This small molecule binds to this protein.
Small molecule (SMILES): C[C@H](C[C@@H](C[C@H](C[C@@H](C[C@@H](CCN1CCCC1=O)N1CCCC1=O)N1CCCC1=O)N1CCCC1=O)N1CCCC1=O)N1CCCC1=O

Binding-site contacts:
Ligand atom C25 contacts residue GLU81 of chain 1.A at 3.8 Å.
Ligand atom O04 contacts residue PHE66 of chain 1.A at 4.2 Å.
Ligand atom C25 contacts residue ILE79 of chain 1.A at 4.0 Å (hydrophobic).
Ligand atom O03 contacts residue MET32 of chain 1.A at 4.2 Å.
Ligand atom C04 contacts residue PHE66 of chain 1.A at 3.7 Å (hydrophobic).
Ligand atom C33 contacts residue PHE66 of chain 1.A at 3.9 Å (hydrophobic).
Ligand atom N05 contacts residue PHE66 of chain 1.A at 4.0 Å.
Ligand atom C02 contacts residue MET32 of chain 1.A at 3.6 Å (hydrophobic).
Ligand atom C04 contacts residue MET32 of chain 1.A at 4.1 Å (hydrophobic).
Ligand atom C22 contacts residue GLU81 of chain 1.A at 4.5 Å.
Ligand atom C06 contacts residue MET32 of chain 1.A at 3.3 Å (hydrophobic).
Ligand atom C22 contacts residue PHE66 of chain 1.A at 3.9 Å (hydrophobic).
Ligand atom C24 contacts residue ARG83 of chain 1.A at 4.3 Å.
Ligand atom C26 contacts residue ILE79 of chain 1.A at 3.9 Å (hydrophobic).
Ligand atom C25 contacts residue GLY82 of chain 1.A at 4.0 Å.
Ligand atom C32 contacts residue ASP70 of chain 1.A at 4.0 Å.
Ligand atom C25 contacts residue ARG83 of chain 1.A at 4.0 Å.
Ligand atom C32 contacts residue PHE66 of chain 1.A at 3.9 Å (hydrophobic).
Ligand atom C30 contacts residue PHE66 of chain 1.A at 3.8 Å (hydrophobic).
Ligand atom C24 contacts residue ILE79 of chain 1.A at 3.6 Å (hydrophobic).
Ligand atom C07 contacts residue MET32 of chain 1.A at 4.3 Å (hydrophobic).
Ligand atom C31 contacts residue PHE66 of chain 1.A at 3.9 Å (hydrophobic).
Ligand atom C33 contacts residue ASP70 of chain 1.A at 4.4 Å.
Ligand atom O04 contacts residue ASN30 of chain 1.A at 4.0 Å.
Ligand atom C31 contacts residue MET67 of chain 1.A at 4.3 Å (hydrophobic).
Ligand atom C08 contacts residue MET32 of chain 1.A at 4.2 Å (hydrophobic).
Ligand atom C03 contacts residue MET32 of chain 1.A at 4.4 Å (hydrophobic).
Ligand atom C23 contacts residue ILE79 of chain 1.A at 4.1 Å (hydrophobic).
Ligand atom C05 contacts residue MET32 of chain 1.A at 4.3 Å (hydrophobic).
Ligand atom C01 contacts residue MET32 of chain 1.A at 4.2 Å (hydrophobic).
Ligand atom O02 contacts residue ILE79 of chain 1.A at 4.0 Å.
Ligand atom C03 contacts residue PHE66 of chain 1.A at 4.4 Å (hydrophobic).
Ligand atom C22 contacts residue GLY82 of chain 1.A at 4.1 Å.

Sequence of chain 1.A:
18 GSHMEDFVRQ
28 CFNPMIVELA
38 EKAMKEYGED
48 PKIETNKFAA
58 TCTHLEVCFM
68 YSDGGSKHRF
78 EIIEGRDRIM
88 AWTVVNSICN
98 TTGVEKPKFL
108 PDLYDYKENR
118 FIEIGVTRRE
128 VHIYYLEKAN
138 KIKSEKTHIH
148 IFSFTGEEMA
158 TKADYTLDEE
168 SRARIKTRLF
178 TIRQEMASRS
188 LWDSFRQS